Sequence of chain 1.B:
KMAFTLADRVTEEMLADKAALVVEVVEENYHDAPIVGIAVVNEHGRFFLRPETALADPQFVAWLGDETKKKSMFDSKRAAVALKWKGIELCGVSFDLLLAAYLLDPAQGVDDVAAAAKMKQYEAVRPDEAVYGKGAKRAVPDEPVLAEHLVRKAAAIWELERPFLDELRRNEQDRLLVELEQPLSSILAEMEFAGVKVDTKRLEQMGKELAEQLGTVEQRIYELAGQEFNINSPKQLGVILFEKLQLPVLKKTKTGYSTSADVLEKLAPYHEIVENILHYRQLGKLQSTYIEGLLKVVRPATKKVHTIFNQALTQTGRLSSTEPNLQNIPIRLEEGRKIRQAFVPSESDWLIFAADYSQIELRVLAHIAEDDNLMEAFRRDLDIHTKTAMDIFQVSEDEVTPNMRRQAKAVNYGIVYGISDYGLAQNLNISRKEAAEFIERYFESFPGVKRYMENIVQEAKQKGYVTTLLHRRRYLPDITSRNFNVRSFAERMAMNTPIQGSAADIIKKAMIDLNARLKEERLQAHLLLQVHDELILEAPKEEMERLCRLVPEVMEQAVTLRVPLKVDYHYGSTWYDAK

Binding-site contacts:
Ligand atom O2 contacts residue CTP1 of chain 1.G at 3.5 Å.
Ligand atom OP1 contacts residue THR266 of chain 1.B at 2.9 Å (h-bond).
Ligand atom OP1 contacts residue GLN295 of chain 1.B at 3.4 Å.
Ligand atom C4' contacts residue VAL544 of chain 1.B at 3.6 Å (hydrophobic).
Ligand atom C2' contacts residue ARG331 of chain 1.B at 3.7 Å.
Ligand atom O4' contacts residue TYR303 of chain 1.B at 3.5 Å (h-bond).
Ligand atom OP1 contacts residue ILE344 of chain 1.B at 2.8 Å (h-bond).
Ligand atom N1 contacts residue CTP1 of chain 1.G at 3.4 Å (h-bond).
Ligand atom C1' contacts residue TYR303 of chain 1.B at 3.4 Å (hydrophobic).
Ligand atom C4' contacts residue ILE342 of chain 1.B at 3.6 Å (hydrophobic).
Ligand atom OP1 contacts residue LYS267 of chain 1.B at 2.6 Å (salt-bridge).
Ligand atom C3' contacts residue CTP1 of chain 1.G at 3.6 Å.
Ligand atom P contacts residue ARG294 of chain 1.B at 3.5 Å.
Ligand atom OP1 contacts residue ARG345 of chain 1.B at 2.8 Å (salt-bridge).
Ligand atom O2 contacts residue ASN341 of chain 1.B at 2.9 Å (h-bond).
Ligand atom OP1 contacts residue PRO343 of chain 1.B at 3.5 Å.
Ligand atom O3' contacts residue THR268 of chain 1.B at 3.3 Å.
Ligand atom C1' contacts residue HIS545 of chain 1.B at 3.6 Å.
Ligand atom OP2 contacts residue ARG345 of chain 1.B at 3.6 Å (salt-bridge).
Ligand atom N3 contacts residue CTP1 of chain 1.G at 3.4 Å.
Ligand atom OP1 contacts residue THR268 of chain 1.B at 2.8 Å (h-bond).
Ligand atom C1' contacts residue GLN340 of chain 1.B at 3.5 Å.
Ligand atom OP1 contacts residue THR272 of chain 1.B at 2.7 Å (h-bond).
Ligand atom O4' contacts residue ASN341 of chain 1.B at 3.2 Å.
Ligand atom OP2 contacts residue ARG345 of chain 1.B at 3.2 Å (salt-bridge).
Ligand atom C1' contacts residue ASN341 of chain 1.B at 3.7 Å.
Ligand atom OP1 contacts residue ARG294 of chain 1.B at 3.0 Å (salt-bridge).
Ligand atom O2 contacts residue ARG331 of chain 1.B at 2.8 Å (salt-bridge).
Ligand atom C5' contacts residue ILE342 of chain 1.B at 3.2 Å (hydrophobic).
Ligand atom C2' contacts residue GLN340 of chain 1.B at 3.5 Å.
Ligand atom O2 contacts residue LYS298 of chain 1.B at 3.6 Å.
Ligand atom OP2 contacts residue ALA274 of chain 1.B at 3.4 Å.
Ligand atom C5' contacts residue THR268 of chain 1.B at 3.6 Å.
Ligand atom O3' contacts residue ARG294 of chain 1.B at 3.1 Å (salt-bridge).
Ligand atom O3' contacts residue PRO343 of chain 1.B at 3.6 Å.
Ligand atom O5' contacts residue THR272 of chain 1.B at 3.2 Å (h-bond).
Ligand atom C2 contacts residue CTP1 of chain 1.G at 3.3 Å.
Ligand atom C2' contacts residue CTP1 of chain 1.G at 3.2 Å.
Ligand atom C2' contacts residue ASN341 of chain 1.B at 3.5 Å.
Ligand atom O4' contacts residue HIS545 of chain 1.B at 3.5 Å.

The small molecule below binds the protein below.
Small molecule (SMILES): Cc1cn([C@H]2C[C@H](O[P](=O)(O)OC[C@H]3O[C@@H](n4ccc(N)nc4=O)C[C@@H]3O[P](=O)(O)OC[C@@H]3CC[C@H](n4ccc(N)nc4=O)O3)[C@@H](CO[P](=O)(O)O[C@H]3C[C@H](n4ccc(N)nc4=O)O[C@@H]3CO[P](=O)(O)O[C@H]3C[C@H](n4cnc5c4NC=NC5N)O[C@@H]3CO[P](=O)(O)O[C@H]3C[C@H](n4cnc5c(=O)[nH]c(N)nc54)O[C@@H]3CO[P](=O)(O)O[C@H]3C[C@H](n4cc(C)c(=O)[nH]c4=O)O[C@@H]3CO[P](=O)(O)O[C@H]3C[C@H](n4ccc(N)nc4=O)O[C@@H]3CO[P](=O)(O)O[C@H]3C[C@H](n4ccc(N)nc4=O)O[C@@H]3CO)O2)c(=O)[nH]c1=O